This protein binds this small molecule.
Small molecule (SMILES): Nc1ccn([C@H]2C[C@H](O[P](=O)(O)OC[C@H]3O[C@@H](n4cnc5c(N)ncnc54)C[C@@H]3O[P](=O)(O)OC[C@H]3O[C@@H](n4cnc5c(N)ncnc54)C[C@@H]3O[P](=O)(O)OC[C@H]3O[C@@H](n4ccc(N)nc4=O)C[C@@H]3O[P](=O)(O)OC[C@H]3O[C@@H](n4ccc(N)nc4=O)C[C@@H]3O[P](=O)(O)OC[C@H]3O[C@@H](n4cnc5c(N)ncnc54)C[C@@H]3O[P](=O)(O)OC[C@H]3O[C@@H](n4ccc(N)nc4=O)C[C@@H]3O)[C@@H](COP(=O)=O)O2)c(=O)n1

Sequence of chain 6.A:
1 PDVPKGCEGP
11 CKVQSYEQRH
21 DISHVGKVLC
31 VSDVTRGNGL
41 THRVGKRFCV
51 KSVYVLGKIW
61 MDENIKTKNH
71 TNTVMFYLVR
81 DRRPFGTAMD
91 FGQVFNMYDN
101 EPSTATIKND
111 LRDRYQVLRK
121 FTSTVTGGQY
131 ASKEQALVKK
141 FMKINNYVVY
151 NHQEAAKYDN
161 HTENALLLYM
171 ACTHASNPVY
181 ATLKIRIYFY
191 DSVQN

Sequence of chain 10.C:
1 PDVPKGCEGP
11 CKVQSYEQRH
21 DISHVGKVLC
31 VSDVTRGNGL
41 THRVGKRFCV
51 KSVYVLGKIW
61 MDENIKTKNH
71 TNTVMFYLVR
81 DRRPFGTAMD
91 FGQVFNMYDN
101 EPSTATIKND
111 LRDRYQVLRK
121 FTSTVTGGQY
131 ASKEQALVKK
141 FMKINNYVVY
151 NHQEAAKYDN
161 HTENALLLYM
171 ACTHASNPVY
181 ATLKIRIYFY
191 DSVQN

Binding-site contacts:
Ligand atom C5' contacts residue ARG47 of chain 10.C at 3.5 Å.
Ligand atom OP1 contacts residue ARG47 of chain 10.C at 3.3 Å (salt-bridge).
Ligand atom C5' contacts residue ARG112 of chain 10.A at 3.3 Å.
Ligand atom OP2 contacts residue LYS46 of chain 10.C at 3.6 Å.
Ligand atom O3' contacts residue ARG82 of chain 10.A at 3.0 Å (salt-bridge).
Ligand atom C5 contacts residue PHE141 of chain 6.A at 3.4 Å (hydrophobic).
Ligand atom C5 contacts residue ASP2 of chain 6.A at 3.6 Å.
Ligand atom OP2 contacts residue LYS120 of chain 10.A at 2.7 Å (salt-bridge).
Ligand atom OP1 contacts residue ARG112 of chain 10.A at 3.5 Å.
Ligand atom O4' contacts residue ARG80 of chain 10.A at 3.4 Å (salt-bridge).
Ligand atom OP1 contacts residue VAL117 of chain 10.A at 3.5 Å.
Ligand atom OP2 contacts residue ASN195 of chain 10.C at 3.1 Å (h-bond).
Ligand atom C2' contacts residue TYR188 of chain 6.A at 3.0 Å (hydrophobic).
Ligand atom C2 contacts residue PHE141 of chain 6.A at 3.6 Å (hydrophobic).
Ligand atom P contacts residue TYR188 of chain 6.A at 3.5 Å.
Ligand atom N3 contacts residue PHE141 of chain 6.A at 3.6 Å.
Ligand atom OP2 contacts residue TYR54 of chain 6.A at 2.8 Å (h-bond).
Ligand atom OP1 contacts residue ASP113 of chain 10.A at 2.7 Å (salt-bridge).
Ligand atom P contacts residue ASP113 of chain 10.A at 3.5 Å.
Ligand atom OP2 contacts residue ARG186 of chain 6.A at 3.5 Å (salt-bridge).
Ligand atom O3' contacts residue ASN195 of chain 10.C at 3.1 Å (h-bond).
Ligand atom C3' contacts residue TYR188 of chain 6.A at 3.1 Å (hydrophobic).
Ligand atom O3' contacts residue ASP113 of chain 10.A at 3.3 Å (salt-bridge).
Ligand atom OP1 contacts residue ARG82 of chain 10.A at 3.2 Å (salt-bridge).
Ligand atom P contacts residue ARG47 of chain 10.C at 3.6 Å.
Ligand atom O3' contacts residue LEU118 of chain 10.A at 3.5 Å (h-bond).
Ligand atom OP2 contacts residue TYR188 of chain 6.A at 3.1 Å (h-bond).
Ligand atom O3' contacts residue TYR188 of chain 6.A at 2.8 Å (h-bond).
Ligand atom C4' contacts residue ARG80 of chain 10.A at 3.6 Å.
Ligand atom N7 contacts residue PHE141 of chain 6.A at 3.5 Å.
Ligand atom O2 contacts residue TYR188 of chain 6.A at 3.1 Å.
Ligand atom OP2 contacts residue ARG112 of chain 10.A at 3.1 Å (salt-bridge).
Ligand atom OP1 contacts residue ARG119 of chain 10.A at 3.4 Å.
Ligand atom C4 contacts residue PHE141 of chain 6.A at 3.4 Å (hydrophobic).
Ligand atom N4 contacts residue LYS51 of chain 6.A at 3.4 Å.
Ligand atom OP1 contacts residue LYS120 of chain 10.A at 3.2 Å (salt-bridge).
Ligand atom C2' contacts residue ASN195 of chain 10.C at 3.6 Å.
Ligand atom O3' contacts residue ARG47 of chain 10.C at 3.2 Å (salt-bridge).
Ligand atom C2' contacts residue CYS11 of chain 6.A at 3.6 Å (hydrophobic).
Ligand atom O4' contacts residue GLN116 of chain 10.A at 3.4 Å.

Sequence of chain 10.A:
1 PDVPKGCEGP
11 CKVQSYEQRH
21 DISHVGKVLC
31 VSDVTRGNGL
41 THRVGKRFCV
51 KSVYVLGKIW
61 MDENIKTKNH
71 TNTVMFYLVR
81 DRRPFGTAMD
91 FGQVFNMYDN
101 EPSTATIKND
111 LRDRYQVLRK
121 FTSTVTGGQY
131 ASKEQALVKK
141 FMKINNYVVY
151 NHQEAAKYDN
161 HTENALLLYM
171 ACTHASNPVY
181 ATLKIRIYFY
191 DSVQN